A protein and the small-molecule ligand that binds it are described below.
Small molecule (SMILES): CC(=O)N[C@@H]1[C@@H](O)[C@H](O)[C@@H](CO)O[C@H]1O

Binding-site contacts:
Ligand atom C5 contacts residue GLU150 of chain 1.B at 4.5 Å.
Ligand atom C4 contacts residue ASN154 of chain 1.B at 4.2 Å.
Ligand atom C1 contacts residue THR156 of chain 1.B at 4.3 Å.
Ligand atom O7 contacts residue ASN154 of chain 1.B at 2.4 Å (h-bond).
Ligand atom C8 contacts residue THR156 of chain 1.B at 4.3 Å.
Ligand atom C8 contacts residue ASN154 of chain 1.B at 4.3 Å.
Ligand atom O4 contacts residue THR156 of chain 1.B at 4.3 Å.
Ligand atom O5 contacts residue ASN154 of chain 1.B at 2.4 Å (h-bond).
Ligand atom C1 contacts residue ASN154 of chain 1.B at 1.5 Å.
Ligand atom C2 contacts residue ASN154 of chain 1.B at 2.7 Å.
Ligand atom C7 contacts residue ASN154 of chain 1.B at 3.0 Å.
Ligand atom C6 contacts residue GLU150 of chain 1.B at 3.2 Å.
Ligand atom N2 contacts residue THR156 of chain 1.B at 4.0 Å.
Ligand atom C7 contacts residue THR156 of chain 1.B at 4.1 Å.
Ligand atom C5 contacts residue ASN154 of chain 1.B at 3.5 Å.
Ligand atom O6 contacts residue GLU150 of chain 1.B at 3.2 Å (salt-bridge).
Ligand atom C3 contacts residue ASN154 of chain 1.B at 3.8 Å.
Ligand atom N2 contacts residue ASN154 of chain 1.B at 3.0 Å (h-bond).

Sequence of chain 1.B:
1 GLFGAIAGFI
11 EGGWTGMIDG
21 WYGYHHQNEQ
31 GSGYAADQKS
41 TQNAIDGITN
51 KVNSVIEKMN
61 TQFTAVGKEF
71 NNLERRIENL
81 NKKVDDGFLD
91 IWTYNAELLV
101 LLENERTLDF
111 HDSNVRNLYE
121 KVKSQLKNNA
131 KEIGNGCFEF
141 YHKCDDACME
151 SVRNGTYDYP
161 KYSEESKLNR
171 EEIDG